Binding-site contacts:
Ligand atom C11 contacts residue GLU340 of chain 1.B at 2.9 Å.
Ligand atom O4 contacts residue ASN396 of chain 1.B at 3.2 Å (h-bond).
Ligand atom C10 contacts residue TRP381 of chain 1.B at 3.5 Å (hydrophobic).
Ligand atom O2 contacts residue ASN234 of chain 1.B at 3.0 Å (h-bond).
Ligand atom C9 contacts residue GLU340 of chain 1.B at 3.0 Å.
Ligand atom O6 contacts residue GLU235 of chain 1.B at 2.8 Å (salt-bridge).
Ligand atom O2 contacts residue GLU340 of chain 1.B at 2.7 Å (salt-bridge).
Ligand atom O6 contacts residue GLN284 of chain 1.B at 3.0 Å (h-bond).
Ligand atom O6 contacts residue TYR313 of chain 1.B at 3.1 Å.
Ligand atom C2 contacts residue GLN284 of chain 1.B at 3.5 Å.
Ligand atom O2 contacts residue TRP179 of chain 1.B at 3.6 Å (h-bond).
Ligand atom N1 contacts residue GLU235 of chain 1.B at 3.7 Å.
Ligand atom O5 contacts residue ASN396 of chain 1.B at 2.9 Å (h-bond).
Ligand atom C10 contacts residue ASP127 of chain 1.B at 3.4 Å.
Ligand atom O4 contacts residue TRP381 of chain 1.B at 2.9 Å (h-bond).
Ligand atom C10 contacts residue GLU340 of chain 1.B at 3.5 Å.
Ligand atom C8 contacts residue GLU340 of chain 1.B at 2.5 Å.
Ligand atom O4 contacts residue ASP127 of chain 1.B at 2.5 Å (salt-bridge).
Ligand atom C10 contacts residue ASN396 of chain 1.B at 3.8 Å.
Ligand atom C7 contacts residue GLU340 of chain 1.B at 1.4 Å.
Ligand atom C12 contacts residue CYS342 of chain 1.B at 3.8 Å (hydrophobic).
Ligand atom C9 contacts residue ASP127 of chain 1.B at 3.7 Å.
Ligand atom N1 contacts residue GLU340 of chain 1.B at 3.5 Å (salt-bridge).
Ligand atom O2 contacts residue GLU235 of chain 1.B at 3.6 Å.
Ligand atom O3 contacts residue PHE246 of chain 1.B at 3.5 Å.
Ligand atom O3 contacts residue TRP179 of chain 1.B at 3.0 Å (h-bond).
Ligand atom C1 contacts residue GLU235 of chain 1.B at 3.0 Å.
Ligand atom C7 contacts residue GLU235 of chain 1.B at 3.4 Å.
Ligand atom O3 contacts residue TRP381 of chain 1.B at 3.8 Å.
Ligand atom O3 contacts residue ASP127 of chain 1.B at 2.7 Å (salt-bridge).
Ligand atom C11 contacts residue TRP381 of chain 1.B at 3.6 Å (hydrophobic).
Ligand atom C6 contacts residue GLU340 of chain 1.B at 2.2 Å.
Ligand atom C2 contacts residue GLU235 of chain 1.B at 3.5 Å.
Ligand atom C12 contacts residue ASN396 of chain 1.B at 3.6 Å.
Ligand atom C1 contacts residue GLN284 of chain 1.B at 3.6 Å.
Ligand atom C3 contacts residue TYR313 of chain 1.B at 3.5 Å (hydrophobic).
Ligand atom O4 contacts residue PHE128 of chain 1.B at 3.3 Å.
Ligand atom C1 contacts residue TYR313 of chain 1.B at 3.7 Å (hydrophobic).
Ligand atom C8 contacts residue GLU235 of chain 1.B at 3.7 Å.
Ligand atom C9 contacts residue TRP381 of chain 1.B at 3.6 Å (hydrophobic).

Sequence of chain 1.B:
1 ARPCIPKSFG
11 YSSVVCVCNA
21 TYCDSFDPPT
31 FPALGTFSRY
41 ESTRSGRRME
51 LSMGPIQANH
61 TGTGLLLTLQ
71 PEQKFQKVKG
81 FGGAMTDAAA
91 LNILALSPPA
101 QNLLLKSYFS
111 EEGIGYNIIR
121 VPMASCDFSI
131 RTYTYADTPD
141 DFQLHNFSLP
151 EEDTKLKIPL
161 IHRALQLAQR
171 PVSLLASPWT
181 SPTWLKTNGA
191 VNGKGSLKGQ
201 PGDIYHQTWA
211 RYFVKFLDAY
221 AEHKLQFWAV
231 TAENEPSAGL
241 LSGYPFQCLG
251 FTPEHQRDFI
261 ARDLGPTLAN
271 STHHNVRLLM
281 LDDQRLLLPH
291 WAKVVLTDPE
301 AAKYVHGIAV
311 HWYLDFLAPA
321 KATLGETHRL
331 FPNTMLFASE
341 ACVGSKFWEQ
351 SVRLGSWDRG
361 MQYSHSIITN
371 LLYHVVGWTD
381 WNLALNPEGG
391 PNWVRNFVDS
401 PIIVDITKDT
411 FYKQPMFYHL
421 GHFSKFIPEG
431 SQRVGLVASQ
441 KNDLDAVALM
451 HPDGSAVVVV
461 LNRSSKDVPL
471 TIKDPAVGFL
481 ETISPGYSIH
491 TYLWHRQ

This small molecule binds to this protein.
Small molecule (SMILES): CCCCC(=O)N[C@H]1[C@H](O)[C@H](O)[C@@H](O)[C@H](O)[C@H]1CO